Sequence of chain 1.B:
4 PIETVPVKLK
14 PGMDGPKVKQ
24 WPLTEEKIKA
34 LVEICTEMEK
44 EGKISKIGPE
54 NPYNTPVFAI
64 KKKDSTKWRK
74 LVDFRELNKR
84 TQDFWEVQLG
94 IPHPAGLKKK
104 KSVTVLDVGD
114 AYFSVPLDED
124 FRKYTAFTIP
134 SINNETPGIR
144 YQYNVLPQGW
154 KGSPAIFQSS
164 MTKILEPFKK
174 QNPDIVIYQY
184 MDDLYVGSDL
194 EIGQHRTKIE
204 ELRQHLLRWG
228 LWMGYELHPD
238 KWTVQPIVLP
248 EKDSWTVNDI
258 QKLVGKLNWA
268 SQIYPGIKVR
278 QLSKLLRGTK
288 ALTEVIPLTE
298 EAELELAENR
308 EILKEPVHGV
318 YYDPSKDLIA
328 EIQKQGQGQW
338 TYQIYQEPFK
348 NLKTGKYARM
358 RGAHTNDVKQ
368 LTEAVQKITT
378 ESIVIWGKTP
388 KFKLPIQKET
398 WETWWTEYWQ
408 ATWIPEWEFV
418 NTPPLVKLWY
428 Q

This small molecule binds to this protein.
Small molecule (SMILES): OC[C@H]1O[C@@](CO)(O[C@H]2O[C@H](CO)[C@@H](O)[C@H](O)[C@H]2O)[C@@H](O)[C@@H]1O

Binding-site contacts:
Ligand atom C2 contacts residue ASP76 of chain 1.B at 4.3 Å.
Ligand atom C4 contacts residue LYS82 of chain 1.B at 4.2 Å.
Ligand atom C4 contacts residue GLU399 of chain 1.B at 4.3 Å.
Ligand atom C6 contacts residue GLU399 of chain 1.B at 3.1 Å.
Ligand atom O5 contacts residue ARG78 of chain 1.B at 3.1 Å (salt-bridge).
Ligand atom O1 contacts residue TRP24 of chain 1.B at 3.5 Å.
Ligand atom O2 contacts residue ASP76 of chain 1.B at 4.2 Å.
Ligand atom C5 contacts residue LYS395 of chain 1.B at 4.3 Å.
Ligand atom O1 contacts residue VAL21 of chain 1.B at 4.1 Å.
Ligand atom O3 contacts residue ARG78 of chain 1.B at 4.0 Å.
Ligand atom O6 contacts residue ARG78 of chain 1.B at 3.6 Å.
Ligand atom O3 contacts residue GLU79 of chain 1.B at 2.5 Å (salt-bridge).
Ligand atom O6 contacts residue GLU413 of chain 1.B at 3.5 Å.
Ligand atom C1 contacts residue VAL21 of chain 1.B at 3.8 Å (hydrophobic).
Ligand atom O3 contacts residue VAL21 of chain 1.B at 4.3 Å.
Ligand atom C2 contacts residue ARG78 of chain 1.B at 3.8 Å.
Ligand atom O6 contacts residue GLU399 of chain 1.B at 2.7 Å (salt-bridge).
Ligand atom C1 contacts residue ASP76 of chain 1.B at 4.0 Å.
Ligand atom C3 contacts residue GLU413 of chain 1.B at 4.3 Å.
Ligand atom C6 contacts residue TRP414 of chain 1.B at 4.1 Å (hydrophobic).
Ligand atom O6 contacts residue PHE416 of chain 1.B at 4.0 Å.
Ligand atom O3 contacts residue LYS82 of chain 1.B at 3.4 Å.
Ligand atom O4 contacts residue LYS395 of chain 1.B at 3.4 Å (salt-bridge).
Ligand atom C3 contacts residue GLU79 of chain 1.B at 3.5 Å.
Ligand atom C5 contacts residue GLU399 of chain 1.B at 3.3 Å.
Ligand atom C6 contacts residue TRP414 of chain 1.B at 3.5 Å (hydrophobic).
Ligand atom O6 contacts residue TRP414 of chain 1.B at 3.0 Å (h-bond).
Ligand atom O6 contacts residue TRP414 of chain 1.B at 3.1 Å (h-bond).
Ligand atom O3 contacts residue GLU413 of chain 1.B at 3.8 Å.
Ligand atom O2 contacts residue GLU79 of chain 1.B at 3.7 Å.
Ligand atom O4 contacts residue GLU399 of chain 1.B at 4.1 Å.
Ligand atom O4 contacts residue GLU413 of chain 1.B at 3.2 Å (salt-bridge).
Ligand atom C6 contacts residue GLU413 of chain 1.B at 4.1 Å.
Ligand atom O1 contacts residue ASP76 of chain 1.B at 3.4 Å (salt-bridge).
Ligand atom C1 contacts residue ARG78 of chain 1.B at 3.4 Å.
Ligand atom C6 contacts residue LYS395 of chain 1.B at 4.0 Å.
Ligand atom O1 contacts residue ARG78 of chain 1.B at 4.1 Å.
Ligand atom C2 contacts residue GLU79 of chain 1.B at 4.3 Å.
Ligand atom O4 contacts residue LYS82 of chain 1.B at 3.3 Å (salt-bridge).
Ligand atom C4 contacts residue GLU413 of chain 1.B at 3.6 Å.